The protein below binds the small molecule below.
Small molecule (SMILES): CC#Cc1cncc(-c2cccc([C@]3(C4CC4)N=C(C)C(N)=N3)c2)c1

Binding-site contacts:
Ligand atom C12 contacts residue SER41 of chain 1.A at 3.7 Å.
Ligand atom C19 contacts residue ILE116 of chain 1.A at 3.9 Å (hydrophobic).
Ligand atom C22 contacts residue GLY19 of chain 1.A at 3.5 Å.
Ligand atom C22 contacts residue SER221 of chain 1.A at 3.7 Å.
Ligand atom C2 contacts residue ASP38 of chain 1.A at 3.5 Å.
Ligand atom C9 contacts residue ILE124 of chain 1.A at 3.7 Å (hydrophobic).
Ligand atom C16 contacts residue GLY222 of chain 1.A at 3.7 Å.
Ligand atom C12 contacts residue ASP38 of chain 1.A at 3.6 Å.
Ligand atom N3 contacts residue ASP220 of chain 1.A at 2.8 Å (salt-bridge).
Ligand atom C8 contacts residue TRP121 of chain 1.A at 3.6 Å (hydrophobic).
Ligand atom C21 contacts residue THR224 of chain 1.A at 3.8 Å.
Ligand atom N1 contacts residue ASP38 of chain 1.A at 2.7 Å (salt-bridge).
Ligand atom C13 contacts residue TYR77 of chain 1.A at 3.5 Å (hydrophobic).
Ligand atom C11 contacts residue THR223 of chain 1.A at 3.5 Å.
Ligand atom C10 contacts residue ILE124 of chain 1.A at 3.6 Å (hydrophobic).
Ligand atom C15 contacts residue GLY222 of chain 1.A at 3.1 Å.
Ligand atom C17 contacts residue GLY17 of chain 1.A at 3.7 Å.
Ligand atom C18 contacts residue GLY222 of chain 1.A at 3.8 Å.
Ligand atom C6 contacts residue DMS1 of chain 1.B at 3.8 Å.
Ligand atom C22 contacts residue SER16 of chain 1.A at 3.4 Å.
Ligand atom C22 contacts residue THR224 of chain 1.A at 3.8 Å.
Ligand atom C11 contacts residue ASP220 of chain 1.A at 3.9 Å.
Ligand atom C9 contacts residue PHE114 of chain 1.A at 3.7 Å (hydrophobic).
Ligand atom C21 contacts residue GLY222 of chain 1.A at 3.6 Å.
Ligand atom N3 contacts residue ASP38 of chain 1.A at 2.9 Å (salt-bridge).
Ligand atom C12 contacts residue TYR77 of chain 1.A at 3.2 Å (hydrophobic).
Ligand atom C17 contacts residue GLN18 of chain 1.A at 3.6 Å.
Ligand atom C6 contacts residue GLY222 of chain 1.A at 3.6 Å.
Ligand atom C23 contacts residue ALA327 of chain 1.A at 3.5 Å (hydrophobic).
Ligand atom C4 contacts residue TYR77 of chain 1.A at 3.7 Å (hydrophobic).
Ligand atom C14 contacts residue DMS1 of chain 1.B at 3.8 Å.
Ligand atom C11 contacts residue DMS1 of chain 1.B at 3.7 Å.
Ligand atom N3 contacts residue GLY222 of chain 1.A at 3.5 Å (h-bond).
Ligand atom C10 contacts residue PHE114 of chain 1.A at 3.7 Å (hydrophobic).
Ligand atom C8 contacts residue PHE114 of chain 1.A at 3.8 Å (hydrophobic).
Ligand atom C23 contacts residue THR223 of chain 1.A at 3.8 Å.
Ligand atom C23 contacts residue SER16 of chain 1.A at 3.2 Å.
Ligand atom C21 contacts residue GLY19 of chain 1.A at 3.6 Å.
Ligand atom C23 contacts residue SER221 of chain 1.A at 3.1 Å.
Ligand atom C2 contacts residue GLY222 of chain 1.A at 3.5 Å.

Sequence of chain 1.A:
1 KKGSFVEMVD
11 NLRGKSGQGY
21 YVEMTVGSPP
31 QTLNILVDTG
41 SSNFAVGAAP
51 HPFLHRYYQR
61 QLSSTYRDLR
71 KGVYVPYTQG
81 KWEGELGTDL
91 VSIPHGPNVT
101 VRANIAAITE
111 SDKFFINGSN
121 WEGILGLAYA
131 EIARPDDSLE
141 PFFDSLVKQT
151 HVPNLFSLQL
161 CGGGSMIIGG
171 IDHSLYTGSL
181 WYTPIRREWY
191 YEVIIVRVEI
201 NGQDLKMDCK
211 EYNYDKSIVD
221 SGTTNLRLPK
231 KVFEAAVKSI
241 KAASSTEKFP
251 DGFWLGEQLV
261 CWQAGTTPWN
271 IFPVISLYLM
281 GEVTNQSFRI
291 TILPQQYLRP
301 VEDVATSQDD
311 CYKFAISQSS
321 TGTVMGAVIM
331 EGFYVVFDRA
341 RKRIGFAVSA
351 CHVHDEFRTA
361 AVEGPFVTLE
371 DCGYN